This small molecule binds to this protein.
Small molecule (SMILES): CC(=O)N[C@H]1[C@H](O[C@H]2[C@H](O)[C@@H](NC(C)=O)CO[C@@H]2CO)O[C@H](CO)[C@@H](O)[C@@H]1O

Binding-site contacts:
Ligand atom C1 contacts residue ASN258 of chain 1.C at 1.4 Å.
Ligand atom C5 contacts residue ARG235 of chain 1.C at 3.9 Å.
Ligand atom O5 contacts residue ASN258 of chain 1.C at 2.4 Å (h-bond).
Ligand atom C6 contacts residue ARG235 of chain 1.C at 3.8 Å.
Ligand atom O7 contacts residue ASN258 of chain 1.C at 3.8 Å.
Ligand atom N2 contacts residue ASN258 of chain 1.C at 2.9 Å (h-bond).
Ligand atom C4 contacts residue ASN258 of chain 1.C at 4.4 Å.
Ligand atom C2 contacts residue ASN258 of chain 1.C at 2.5 Å.
Ligand atom O5 contacts residue ARG235 of chain 1.C at 3.9 Å.
Ligand atom C8 contacts residue ARG235 of chain 1.C at 3.8 Å.
Ligand atom C7 contacts residue ASN258 of chain 1.C at 3.5 Å.
Ligand atom C1 contacts residue ARG235 of chain 1.C at 4.0 Å.
Ligand atom C3 contacts residue ASN258 of chain 1.C at 3.8 Å.
Ligand atom C5 contacts residue ASN258 of chain 1.C at 3.7 Å.

Sequence of chain 1.C:
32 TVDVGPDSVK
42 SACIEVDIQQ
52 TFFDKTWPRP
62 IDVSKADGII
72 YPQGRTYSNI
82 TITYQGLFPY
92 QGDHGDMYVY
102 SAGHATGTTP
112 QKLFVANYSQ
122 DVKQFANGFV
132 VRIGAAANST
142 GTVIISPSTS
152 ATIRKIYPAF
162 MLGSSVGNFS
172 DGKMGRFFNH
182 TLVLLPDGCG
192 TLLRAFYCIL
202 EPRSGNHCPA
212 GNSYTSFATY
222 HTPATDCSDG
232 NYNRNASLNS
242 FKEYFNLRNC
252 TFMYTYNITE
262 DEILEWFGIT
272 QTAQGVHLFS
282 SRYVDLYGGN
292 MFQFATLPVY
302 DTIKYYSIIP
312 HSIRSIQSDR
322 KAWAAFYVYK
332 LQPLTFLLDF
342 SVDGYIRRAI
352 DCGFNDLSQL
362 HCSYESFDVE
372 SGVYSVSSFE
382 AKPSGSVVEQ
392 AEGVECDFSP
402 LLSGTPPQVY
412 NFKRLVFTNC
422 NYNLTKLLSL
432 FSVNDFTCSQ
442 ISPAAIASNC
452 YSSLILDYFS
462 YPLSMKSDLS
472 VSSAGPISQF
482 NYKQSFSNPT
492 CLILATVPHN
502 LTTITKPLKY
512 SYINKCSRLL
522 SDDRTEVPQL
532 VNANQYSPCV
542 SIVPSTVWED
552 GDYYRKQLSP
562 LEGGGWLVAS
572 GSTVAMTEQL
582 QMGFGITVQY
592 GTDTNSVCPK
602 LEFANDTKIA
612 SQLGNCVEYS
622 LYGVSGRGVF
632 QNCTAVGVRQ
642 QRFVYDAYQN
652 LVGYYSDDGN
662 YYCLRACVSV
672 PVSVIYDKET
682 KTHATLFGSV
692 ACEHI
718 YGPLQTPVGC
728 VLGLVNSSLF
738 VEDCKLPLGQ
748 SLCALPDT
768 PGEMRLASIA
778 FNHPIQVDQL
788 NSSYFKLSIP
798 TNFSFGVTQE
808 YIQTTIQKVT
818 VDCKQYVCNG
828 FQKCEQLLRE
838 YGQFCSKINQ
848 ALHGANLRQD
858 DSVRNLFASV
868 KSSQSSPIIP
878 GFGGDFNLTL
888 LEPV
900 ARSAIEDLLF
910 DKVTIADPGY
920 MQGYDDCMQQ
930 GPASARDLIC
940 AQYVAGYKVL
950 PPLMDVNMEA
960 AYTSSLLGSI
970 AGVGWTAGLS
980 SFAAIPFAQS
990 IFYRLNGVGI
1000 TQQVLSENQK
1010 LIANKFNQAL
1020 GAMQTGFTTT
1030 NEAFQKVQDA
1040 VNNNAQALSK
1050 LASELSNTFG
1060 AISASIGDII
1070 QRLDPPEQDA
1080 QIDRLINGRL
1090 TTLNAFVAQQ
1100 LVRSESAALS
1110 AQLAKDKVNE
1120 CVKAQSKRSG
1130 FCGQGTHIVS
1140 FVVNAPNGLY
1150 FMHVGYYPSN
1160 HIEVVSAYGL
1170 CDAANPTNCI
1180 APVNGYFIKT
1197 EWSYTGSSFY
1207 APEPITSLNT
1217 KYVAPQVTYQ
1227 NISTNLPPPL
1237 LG